The small molecule below binds the protein below.
Small molecule (SMILES): Cc1cccc([C@H]2C=C[C@@H](N3CCN(Cc4ccc(=O)[nH]c4)CC3)CC2)c1

Sequence of chain 1.B:
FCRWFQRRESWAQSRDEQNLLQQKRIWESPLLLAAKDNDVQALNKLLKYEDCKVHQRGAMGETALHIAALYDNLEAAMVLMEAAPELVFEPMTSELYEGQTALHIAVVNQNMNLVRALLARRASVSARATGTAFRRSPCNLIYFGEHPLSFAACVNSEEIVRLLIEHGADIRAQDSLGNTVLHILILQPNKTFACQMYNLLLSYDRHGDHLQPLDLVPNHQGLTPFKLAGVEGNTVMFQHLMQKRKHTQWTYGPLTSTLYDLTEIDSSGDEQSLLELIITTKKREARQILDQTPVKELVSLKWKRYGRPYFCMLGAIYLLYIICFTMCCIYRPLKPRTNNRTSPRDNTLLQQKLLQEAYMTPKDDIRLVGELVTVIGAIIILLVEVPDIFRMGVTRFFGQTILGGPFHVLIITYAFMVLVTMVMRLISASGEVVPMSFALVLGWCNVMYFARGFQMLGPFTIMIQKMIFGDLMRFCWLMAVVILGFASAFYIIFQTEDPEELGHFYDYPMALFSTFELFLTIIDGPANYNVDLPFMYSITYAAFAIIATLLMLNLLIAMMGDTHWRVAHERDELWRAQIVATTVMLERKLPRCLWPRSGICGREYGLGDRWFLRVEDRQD

Binding-site contacts:
Ligand atom C07 contacts residue ALA561 of chain 1.B at 4.3 Å (hydrophobic).
Ligand atom C04 contacts residue ALA561 of chain 1.B at 3.8 Å (hydrophobic).
Ligand atom C13 contacts residue ILE486 of chain 1.A at 4.5 Å (hydrophobic).
Ligand atom C23 contacts residue LEU428 of chain 1.A at 4.4 Å (hydrophobic).
Ligand atom C20 contacts residue THR479 of chain 1.A at 4.1 Å.
Ligand atom C03 contacts residue PHE456 of chain 1.A at 4.1 Å (hydrophobic).
Ligand atom C15 contacts residue ILE486 of chain 1.A at 3.9 Å (hydrophobic).
Ligand atom C22 contacts residue CYS463 of chain 1.A at 3.8 Å (hydrophobic).
Ligand atom C19 contacts residue ILE482 of chain 1.A at 4.3 Å (hydrophobic).
Ligand atom C20 contacts residue MET466 of chain 1.A at 3.7 Å (hydrophobic).
Ligand atom C06 contacts residue ALA561 of chain 1.B at 3.8 Å (hydrophobic).
Ligand atom C22 contacts residue LEU428 of chain 1.A at 4.4 Å (hydrophobic).
Ligand atom C21 contacts residue ILE486 of chain 1.A at 4.0 Å (hydrophobic).
Ligand atom C10 contacts residue LEU460 of chain 1.A at 4.5 Å (hydrophobic).
Ligand atom C16 contacts residue ILE486 of chain 1.A at 4.3 Å (hydrophobic).
Ligand atom C14 contacts residue ILE486 of chain 1.A at 4.2 Å (hydrophobic).
Ligand atom C19 contacts residue ILE486 of chain 1.A at 4.4 Å (hydrophobic).
Ligand atom C19 contacts residue PHE425 of chain 1.A at 4.5 Å (hydrophobic).
Ligand atom C20 contacts residue ILE482 of chain 1.A at 3.8 Å (hydrophobic).
Ligand atom C18 contacts residue PHE425 of chain 1.A at 3.5 Å (hydrophobic).
Ligand atom C23 contacts residue CYS463 of chain 1.A at 3.7 Å (hydrophobic).
Ligand atom C17 contacts residue PRO424 of chain 1.A at 4.1 Å (hydrophobic).
Ligand atom C05 contacts residue ALA561 of chain 1.B at 4.3 Å (hydrophobic).
Ligand atom C09 contacts residue LEU460 of chain 1.A at 4.3 Å (hydrophobic).
Ligand atom C17 contacts residue PHE425 of chain 1.A at 3.9 Å (hydrophobic).

Sequence of chain 1.A:
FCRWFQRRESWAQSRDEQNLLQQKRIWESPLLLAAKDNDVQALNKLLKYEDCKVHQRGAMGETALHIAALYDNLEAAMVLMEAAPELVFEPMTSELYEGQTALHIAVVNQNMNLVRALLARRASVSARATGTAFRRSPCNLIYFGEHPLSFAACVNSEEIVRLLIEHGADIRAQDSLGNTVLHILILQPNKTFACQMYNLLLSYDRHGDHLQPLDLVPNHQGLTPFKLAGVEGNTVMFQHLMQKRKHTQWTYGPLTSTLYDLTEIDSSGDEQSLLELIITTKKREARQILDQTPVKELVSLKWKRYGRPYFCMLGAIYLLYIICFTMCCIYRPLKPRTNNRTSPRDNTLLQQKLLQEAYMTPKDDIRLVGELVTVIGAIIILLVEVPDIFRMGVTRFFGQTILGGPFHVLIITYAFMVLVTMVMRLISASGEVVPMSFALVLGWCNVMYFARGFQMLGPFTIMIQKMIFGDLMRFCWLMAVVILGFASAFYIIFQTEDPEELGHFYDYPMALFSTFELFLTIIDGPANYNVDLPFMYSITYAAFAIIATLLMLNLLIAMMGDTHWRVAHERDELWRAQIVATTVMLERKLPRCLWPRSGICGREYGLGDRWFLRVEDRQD